Binding-site contacts:
Ligand atom CZ2 contacts residue ALA44 of chain 1.R at 3.9 Å (hydrophobic).
Ligand atom CZ2 contacts residue ILE53 of chain 1.R at 3.9 Å (hydrophobic).
Ligand atom CB contacts residue SER51 of chain 1.S at 3.5 Å.
Ligand atom CZ3 contacts residue GLY21 of chain 1.R at 3.5 Å.
Ligand atom O contacts residue THR23 of chain 1.S at 4.0 Å.
Ligand atom N contacts residue GLY25 of chain 1.S at 2.8 Å (h-bond).
Ligand atom O contacts residue GLY25 of chain 1.S at 2.9 Å (h-bond).
Ligand atom OXT contacts residue HIS31 of chain 1.R at 3.9 Å.
Ligand atom C contacts residue THR50 of chain 1.R at 3.9 Å.
Ligand atom CD2 contacts residue THR50 of chain 1.R at 4.0 Å.
Ligand atom N contacts residue ASP27 of chain 1.S at 2.9 Å (salt-bridge).
Ligand atom NE1 contacts residue ALA44 of chain 1.R at 3.7 Å.
Ligand atom CB contacts residue THR28 of chain 1.S at 3.5 Å.
Ligand atom C contacts residue GLY25 of chain 1.S at 3.5 Å.
Ligand atom O contacts residue ARG24 of chain 1.S at 3.5 Å.
Ligand atom OXT contacts residue THR50 of chain 1.R at 2.8 Å (h-bond).
Ligand atom CE2 contacts residue ALA44 of chain 1.R at 3.9 Å (hydrophobic).
Ligand atom CZ3 contacts residue HIS32 of chain 1.R at 4.0 Å.
Ligand atom C contacts residue THR47 of chain 1.R at 3.4 Å.
Ligand atom CD1 contacts residue THR47 of chain 1.R at 3.8 Å.
Ligand atom N contacts residue THR23 of chain 1.S at 2.6 Å (h-bond).
Ligand atom C contacts residue SER51 of chain 1.S at 3.6 Å.
Ligand atom O contacts residue SER51 of chain 1.S at 2.8 Å (h-bond).
Ligand atom N contacts residue ARG24 of chain 1.S at 3.8 Å.
Ligand atom CH2 contacts residue GLY21 of chain 1.R at 3.4 Å.
Ligand atom CE2 contacts residue GLN45 of chain 1.R at 3.9 Å.
Ligand atom CB contacts residue THR23 of chain 1.S at 3.8 Å.
Ligand atom CA contacts residue GLY25 of chain 1.S at 3.5 Å.
Ligand atom CG contacts residue SER51 of chain 1.S at 3.9 Å.
Ligand atom CD1 contacts residue SER51 of chain 1.S at 3.5 Å.
Ligand atom OXT contacts residue THR47 of chain 1.R at 2.5 Å (h-bond).
Ligand atom CE2 contacts residue THR50 of chain 1.R at 4.0 Å.
Ligand atom CD1 contacts residue GLN45 of chain 1.R at 3.5 Å.
Ligand atom CA contacts residue THR28 of chain 1.S at 3.2 Å.
Ligand atom O contacts residue THR47 of chain 1.R at 3.6 Å (h-bond).
Ligand atom CE3 contacts residue HIS32 of chain 1.R at 3.9 Å.
Ligand atom OXT contacts residue HIS49 of chain 1.R at 3.7 Å.
Ligand atom NE1 contacts residue GLN45 of chain 1.R at 2.8 Å (h-bond).
Ligand atom CA contacts residue THR23 of chain 1.S at 3.7 Å.
Ligand atom N contacts residue THR28 of chain 1.S at 2.9 Å (h-bond).

Sequence of chain 1.S:
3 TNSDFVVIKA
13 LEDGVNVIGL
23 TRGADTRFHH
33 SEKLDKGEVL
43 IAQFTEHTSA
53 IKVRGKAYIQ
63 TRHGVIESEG

A protein and the small-molecule ligand that binds it are described below.
Small molecule (SMILES): N[C@@H](Cc1c[nH]c2ccccc12)C(=O)O

Sequence of chain 1.R:
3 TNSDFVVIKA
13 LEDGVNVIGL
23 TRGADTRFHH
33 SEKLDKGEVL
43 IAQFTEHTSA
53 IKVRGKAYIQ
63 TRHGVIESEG